Sequence of chain 1.E:
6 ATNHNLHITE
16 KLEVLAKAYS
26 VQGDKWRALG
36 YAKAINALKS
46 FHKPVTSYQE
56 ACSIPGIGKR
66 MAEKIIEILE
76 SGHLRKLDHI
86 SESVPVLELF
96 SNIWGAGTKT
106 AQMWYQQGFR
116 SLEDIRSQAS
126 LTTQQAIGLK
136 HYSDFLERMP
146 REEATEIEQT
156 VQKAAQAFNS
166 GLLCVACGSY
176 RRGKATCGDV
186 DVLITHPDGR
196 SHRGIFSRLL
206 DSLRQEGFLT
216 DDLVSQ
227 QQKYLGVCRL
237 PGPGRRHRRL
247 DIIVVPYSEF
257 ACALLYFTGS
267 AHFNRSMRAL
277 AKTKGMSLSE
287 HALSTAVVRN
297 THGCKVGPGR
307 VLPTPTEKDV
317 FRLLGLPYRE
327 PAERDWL

This protein binds this small molecule.
Small molecule (SMILES): Nc1ccn([C@H]2C[C@H](O[P](=O)(O)OC[C@H]3O[C@@H](n4cnc5c(=O)nc(N)[nH]c54)C[C@@H]3O)[C@@H](CO[P](=O)(O)O[C@H]3C[C@H](n4ccc(N)nc4=O)O[C@@H]3CO[P](=O)(O)O[C@H]3C[C@H](n4cnc5c(=O)nc(N)[nH]c54)O[C@@H]3COP(=O)(O)O)O2)c(=O)n1

Binding-site contacts:
Ligand atom C6 contacts residue TRP31 of chain 1.E at 3.8 Å (hydrophobic).
Ligand atom N3 contacts residue GLY35 of chain 1.E at 3.3 Å.
Ligand atom O4' contacts residue ARG32 of chain 1.E at 3.7 Å.
Ligand atom C8 contacts residue ARG32 of chain 1.E at 3.7 Å.
Ligand atom N3 contacts residue TRP31 of chain 1.E at 3.3 Å (h-bond).
Ligand atom OP1 contacts residue ARG65 of chain 1.E at 3.6 Å (salt-bridge).
Ligand atom OP2 contacts residue ARG32 of chain 1.E at 2.9 Å (salt-bridge).
Ligand atom OP1 contacts residue PRO60 of chain 1.E at 3.8 Å.
Ligand atom OP3 contacts residue LYS69 of chain 1.E at 3.0 Å (salt-bridge).
Ligand atom C4 contacts residue TRP31 of chain 1.E at 3.4 Å (hydrophobic).
Ligand atom N2 contacts residue ACT1 of chain 1.FA at 3.6 Å.
Ligand atom OP2 contacts residue ARG65 of chain 1.E at 3.6 Å.
Ligand atom P contacts residue LYS69 of chain 1.E at 3.8 Å.
Ligand atom OP1 contacts residue GLY61 of chain 1.E at 2.9 Å (h-bond).
Ligand atom C4' contacts residue GLY61 of chain 1.E at 3.2 Å.
Ligand atom OP3 contacts residue ARG65 of chain 1.E at 2.9 Å (salt-bridge).
Ligand atom OP1 contacts residue LYS69 of chain 1.E at 3.3 Å (salt-bridge).
Ligand atom C2 contacts residue TRP31 of chain 1.E at 3.3 Å (hydrophobic).
Ligand atom N9 contacts residue ARG32 of chain 1.E at 3.6 Å.
Ligand atom C5' contacts residue GLY63 of chain 1.E at 3.8 Å.
Ligand atom OP1 contacts residue GLY63 of chain 1.E at 3.2 Å (h-bond).
Ligand atom O3' contacts residue ILE62 of chain 1.E at 3.8 Å.
Ligand atom O6 contacts residue TRP31 of chain 1.E at 3.6 Å.
Ligand atom O3' contacts residue GLY61 of chain 1.E at 3.3 Å.
Ligand atom OP2 contacts residue ARG65 of chain 1.E at 2.6 Å (salt-bridge).
Ligand atom C5 contacts residue TRP31 of chain 1.E at 3.8 Å (hydrophobic).
Ligand atom C5' contacts residue GLY61 of chain 1.E at 3.5 Å.
Ligand atom P contacts residue ARG65 of chain 1.E at 3.3 Å.
Ligand atom OP1 contacts residue TYR24 of chain 1.E at 2.8 Å (h-bond).
Ligand atom O5' contacts residue TYR36 of chain 1.E at 3.3 Å (h-bond).
Ligand atom O3' contacts residue MET66 of chain 1.E at 3.5 Å.
Ligand atom N1 contacts residue TRP31 of chain 1.E at 3.6 Å (h-bond).
Ligand atom O5' contacts residue ARG32 of chain 1.E at 3.6 Å.
Ligand atom OP1 contacts residue TYR36 of chain 1.E at 2.4 Å (h-bond).
Ligand atom OP1 contacts residue LYS81 of chain 1.E at 3.2 Å (salt-bridge).
Ligand atom P contacts residue TYR36 of chain 1.E at 3.4 Å.
Ligand atom OP1 contacts residue MET66 of chain 1.E at 3.0 Å (h-bond).
Ligand atom C1' contacts residue ARG32 of chain 1.E at 3.7 Å.
Ligand atom C4 contacts residue ARG32 of chain 1.E at 3.8 Å.
Ligand atom O4' contacts residue TYR36 of chain 1.E at 3.6 Å.